The small molecule below binds the protein below.
Small molecule (SMILES): O=C(O)c1c[nH]c2ccccc12

Sequence of chain 2.A:
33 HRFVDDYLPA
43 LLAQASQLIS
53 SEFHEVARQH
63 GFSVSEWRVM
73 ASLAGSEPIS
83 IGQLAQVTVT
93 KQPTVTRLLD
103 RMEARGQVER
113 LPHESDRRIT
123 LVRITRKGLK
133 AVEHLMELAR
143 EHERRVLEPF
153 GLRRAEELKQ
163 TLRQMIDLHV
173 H

Binding-site contacts:
Ligand atom CAG contacts residue VAL89 of chain 1.A at 4.0 Å (hydrophobic).
Ligand atom OAK contacts residue HIS56 of chain 1.A at 2.7 Å (h-bond).
Ligand atom OAL contacts residue HIS56 of chain 1.A at 3.5 Å (h-bond).
Ligand atom CAH contacts residue ARG70 of chain 1.A at 3.4 Å.
Ligand atom OAL contacts residue ALA45 of chain 2.A at 3.9 Å.
Ligand atom CAC contacts residue ARG70 of chain 1.A at 3.3 Å.
Ligand atom CAG contacts residue ALA42 of chain 2.A at 3.9 Å (hydrophobic).
Ligand atom CAF contacts residue VAL89 of chain 1.A at 3.7 Å (hydrophobic).
Ligand atom NAE contacts residue VAL89 of chain 1.A at 3.0 Å (h-bond).
Ligand atom CAI contacts residue ALA73 of chain 1.A at 3.7 Å (hydrophobic).
Ligand atom CAI contacts residue ARG70 of chain 1.A at 4.0 Å.
Ligand atom CAH contacts residue HIS56 of chain 1.A at 3.4 Å.
Ligand atom CAF contacts residue ALA42 of chain 2.A at 3.6 Å (hydrophobic).
Ligand atom CAF contacts residue VAL36 of chain 2.A at 3.7 Å (hydrophobic).
Ligand atom OAK contacts residue ARG70 of chain 1.A at 4.1 Å.
Ligand atom CAG contacts residue ALA45 of chain 2.A at 3.6 Å (hydrophobic).
Ligand atom OAK contacts residue SER52 of chain 1.A at 3.4 Å (h-bond).
Ligand atom CAF contacts residue SER74 of chain 1.A at 3.2 Å.
Ligand atom CAF contacts residue ARG70 of chain 1.A at 4.0 Å.
Ligand atom CAB contacts residue ALA42 of chain 2.A at 3.5 Å (hydrophobic).
Ligand atom CAD contacts residue TYR39 of chain 2.A at 3.7 Å (hydrophobic).
Ligand atom NAE contacts residue ARG70 of chain 1.A at 4.0 Å.
Ligand atom CAC contacts residue ALA42 of chain 2.A at 4.0 Å (hydrophobic).
Ligand atom CAJ contacts residue SER74 of chain 1.A at 3.4 Å.
Ligand atom CAJ contacts residue ARG70 of chain 1.A at 3.6 Å.
Ligand atom CAG contacts residue ARG70 of chain 1.A at 3.4 Å.
Ligand atom OAL contacts residue PRO41 of chain 2.A at 4.1 Å.
Ligand atom CAH contacts residue SER52 of chain 1.A at 3.3 Å.
Ligand atom CAB contacts residue VAL89 of chain 1.A at 3.6 Å (hydrophobic).
Ligand atom OAK contacts residue PRO41 of chain 2.A at 3.9 Å.
Ligand atom CAJ contacts residue ALA73 of chain 1.A at 3.9 Å (hydrophobic).
Ligand atom CAA contacts residue ALA42 of chain 2.A at 3.9 Å (hydrophobic).
Ligand atom OAL contacts residue SER52 of chain 1.A at 2.6 Å (h-bond).
Ligand atom CAI contacts residue TYR39 of chain 2.A at 3.8 Å (hydrophobic).
Ligand atom OAL contacts residue ARG70 of chain 1.A at 2.7 Å (salt-bridge).
Ligand atom CAJ contacts residue VAL36 of chain 2.A at 3.6 Å (hydrophobic).
Ligand atom CAA contacts residue ARG70 of chain 1.A at 3.8 Å.
Ligand atom CAD contacts residue TRP69 of chain 1.A at 3.8 Å (hydrophobic).
Ligand atom NAE contacts residue ALA42 of chain 2.A at 3.8 Å.
Ligand atom NAE contacts residue THR90 of chain 1.A at 3.9 Å.

Sequence of chain 1.A:
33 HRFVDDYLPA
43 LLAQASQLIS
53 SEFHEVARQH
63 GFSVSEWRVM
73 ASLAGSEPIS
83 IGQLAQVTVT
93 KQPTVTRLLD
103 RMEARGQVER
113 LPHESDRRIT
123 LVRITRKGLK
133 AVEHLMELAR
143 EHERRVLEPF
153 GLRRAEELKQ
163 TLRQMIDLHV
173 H